This small molecule binds to this protein.
Small molecule (SMILES): CCn1nnc2c1-c1cc(N(C)C)ccc1-c1nnn(CC)c1-c1cc([N+](C)(C)C)ccc1-2

Sequence of chain 1.C:
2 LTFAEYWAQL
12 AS

Binding-site contacts:
Ligand atom C14 contacts residue ALA9 of chain 1.C at 3.9 Å (hydrophobic).
Ligand atom N5 contacts residue ALA9 of chain 1.C at 4.2 Å.
Ligand atom N6 contacts residue ALA9 of chain 1.C at 4.3 Å.
Ligand atom C18 contacts residue MET51 of chain 1.A at 3.6 Å (hydrophobic).
Ligand atom C15 contacts residue LEU11 of chain 1.C at 4.1 Å (hydrophobic).
Ligand atom N7 contacts residue MET51 of chain 1.A at 3.7 Å.
Ligand atom C18 contacts residue PHE44 of chain 1.A at 4.4 Å (hydrophobic).
Ligand atom N contacts residue ALA9 of chain 1.C at 4.4 Å.
Ligand atom C2 contacts residue ALA9 of chain 1.C at 4.3 Å (hydrophobic).
Ligand atom C17 contacts residue PHE44 of chain 1.A at 3.5 Å (hydrophobic).
Ligand atom C17 contacts residue MET51 of chain 1.A at 3.6 Å (hydrophobic).
Ligand atom C22 contacts residue MET51 of chain 1.A at 4.2 Å (hydrophobic).
Ligand atom N1 contacts residue ALA5 of chain 1.C at 3.8 Å.
Ligand atom C contacts residue GLU6 of chain 1.C at 3.4 Å.
Ligand atom C20 contacts residue GLN48 of chain 1.A at 4.3 Å.
Ligand atom C16 contacts residue PHE44 of chain 1.A at 4.0 Å (hydrophobic).
Ligand atom N5 contacts residue PHE44 of chain 1.A at 3.9 Å.
Ligand atom C15 contacts residue ALA9 of chain 1.C at 3.3 Å (hydrophobic).
Ligand atom N5 contacts residue TRP8 of chain 1.C at 4.2 Å.
Ligand atom N contacts residue ALA5 of chain 1.C at 3.7 Å.
Ligand atom C23 contacts residue MET51 of chain 1.A at 4.2 Å (hydrophobic).
Ligand atom C19 contacts residue MET51 of chain 1.A at 3.7 Å (hydrophobic).
Ligand atom C1 contacts residue ALA5 of chain 1.C at 2.4 Å (hydrophobic).
Ligand atom C20 contacts residue MET51 of chain 1.A at 3.9 Å (hydrophobic).
Ligand atom N5 contacts residue ALA12 of chain 1.C at 4.2 Å.
Ligand atom C17 contacts residue GLN48 of chain 1.A at 4.2 Å.
Ligand atom C13 contacts residue PHE44 of chain 1.A at 3.7 Å (hydrophobic).
Ligand atom N6 contacts residue ALA12 of chain 1.C at 3.8 Å.
Ligand atom N4 contacts residue PHE44 of chain 1.A at 3.7 Å.
Ligand atom C12 contacts residue PHE44 of chain 1.A at 4.0 Å (hydrophobic).
Ligand atom C16 contacts residue MET51 of chain 1.A at 4.0 Å (hydrophobic).
Ligand atom C contacts residue ALA5 of chain 1.C at 1.5 Å (hydrophobic).
Ligand atom N2 contacts residue ALA9 of chain 1.C at 3.7 Å.
Ligand atom C15 contacts residue ALA12 of chain 1.C at 1.5 Å (hydrophobic).
Ligand atom C18 contacts residue GLN48 of chain 1.A at 3.8 Å.
Ligand atom N1 contacts residue ALA9 of chain 1.C at 3.8 Å.
Ligand atom N6 contacts residue PHE44 of chain 1.A at 4.2 Å.
Ligand atom C14 contacts residue ALA12 of chain 1.C at 2.4 Å (hydrophobic).
Ligand atom C21 contacts residue MET51 of chain 1.A at 4.2 Å (hydrophobic).
Ligand atom N4 contacts residue TRP8 of chain 1.C at 4.1 Å.

Sequence of chain 1.A:
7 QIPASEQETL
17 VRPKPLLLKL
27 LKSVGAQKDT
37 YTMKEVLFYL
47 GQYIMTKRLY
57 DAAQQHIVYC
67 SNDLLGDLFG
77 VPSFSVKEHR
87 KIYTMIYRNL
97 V